Sequence of chain 1.A:
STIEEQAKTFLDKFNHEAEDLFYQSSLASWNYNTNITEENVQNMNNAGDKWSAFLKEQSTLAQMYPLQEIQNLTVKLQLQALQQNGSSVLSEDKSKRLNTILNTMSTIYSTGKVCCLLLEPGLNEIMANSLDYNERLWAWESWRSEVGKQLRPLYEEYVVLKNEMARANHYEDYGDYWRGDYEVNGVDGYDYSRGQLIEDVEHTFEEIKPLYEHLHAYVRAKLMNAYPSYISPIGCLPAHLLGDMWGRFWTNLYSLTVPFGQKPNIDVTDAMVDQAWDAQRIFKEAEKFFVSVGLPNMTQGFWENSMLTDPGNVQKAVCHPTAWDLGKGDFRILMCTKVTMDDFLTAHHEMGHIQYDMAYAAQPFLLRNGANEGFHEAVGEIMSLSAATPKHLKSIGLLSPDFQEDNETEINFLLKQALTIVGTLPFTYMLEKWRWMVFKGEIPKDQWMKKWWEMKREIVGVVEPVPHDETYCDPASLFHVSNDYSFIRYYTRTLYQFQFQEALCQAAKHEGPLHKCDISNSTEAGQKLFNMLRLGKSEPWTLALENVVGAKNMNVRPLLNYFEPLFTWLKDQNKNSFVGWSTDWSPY

A small-molecule ligand and the protein it binds are described below.
Small molecule (SMILES): CC(=O)N[C@@H]1[C@@H](O)[C@H](O)[C@@H](CO)O[C@H]1O

Binding-site contacts:
Ligand atom C2 contacts residue ASN548 of chain 1.A at 2.4 Å.
Ligand atom C7 contacts residue SER547 of chain 1.A at 4.0 Å.
Ligand atom C8 contacts residue SER422 of chain 1.A at 3.4 Å.
Ligand atom C8 contacts residue SER547 of chain 1.A at 3.2 Å.
Ligand atom C7 contacts residue SER422 of chain 1.A at 3.9 Å.
Ligand atom C4 contacts residue ASN548 of chain 1.A at 4.2 Å.
Ligand atom C8 contacts residue ASP545 of chain 1.A at 3.5 Å.
Ligand atom C8 contacts residue ASN548 of chain 1.A at 4.3 Å.
Ligand atom C3 contacts residue ASN548 of chain 1.A at 3.8 Å.
Ligand atom O3 contacts residue SER422 of chain 1.A at 3.4 Å.
Ligand atom N2 contacts residue SER422 of chain 1.A at 3.5 Å.
Ligand atom C1 contacts residue ASN548 of chain 1.A at 1.4 Å.
Ligand atom C3 contacts residue SER422 of chain 1.A at 4.2 Å.
Ligand atom C7 contacts residue ASN548 of chain 1.A at 3.1 Å.
Ligand atom O7 contacts residue ASN548 of chain 1.A at 3.0 Å (h-bond).
Ligand atom N2 contacts residue ASN548 of chain 1.A at 2.9 Å (h-bond).
Ligand atom O5 contacts residue ASN548 of chain 1.A at 2.4 Å (h-bond).
Ligand atom C2 contacts residue SER422 of chain 1.A at 4.4 Å.
Ligand atom C8 contacts residue LYS418 of chain 1.A at 4.5 Å.
Ligand atom C5 contacts residue ASN548 of chain 1.A at 3.7 Å.